Binding-site contacts:
Ligand atom C4 contacts residue ASN118 of chain 1.D at 4.2 Å.
Ligand atom C6 contacts residue PRO122 of chain 1.D at 4.3 Å (hydrophobic).
Ligand atom O7 contacts residue HIS220 of chain 1.D at 3.4 Å (h-bond).
Ligand atom C7 contacts residue ILE156 of chain 1.D at 4.3 Å (hydrophobic).
Ligand atom C7 contacts residue HIS220 of chain 1.D at 4.3 Å.
Ligand atom C3 contacts residue THR120 of chain 1.D at 4.4 Å.
Ligand atom O7 contacts residue ILE156 of chain 1.D at 4.3 Å.
Ligand atom O7 contacts residue ASN118 of chain 1.D at 3.2 Å (h-bond).
Ligand atom C6 contacts residue GLY121 of chain 1.D at 4.5 Å.
Ligand atom O3 contacts residue NAG1 of chain 1.W at 3.3 Å.
Ligand atom C1 contacts residue THR120 of chain 1.D at 4.0 Å.
Ligand atom C8 contacts residue SER158 of chain 1.D at 3.9 Å.
Ligand atom O5 contacts residue ASN118 of chain 1.D at 2.4 Å (h-bond).
Ligand atom C5 contacts residue THR120 of chain 1.D at 3.9 Å.
Ligand atom C3 contacts residue NAG1 of chain 1.W at 3.7 Å.
Ligand atom N2 contacts residue ASN118 of chain 1.D at 2.8 Å (h-bond).
Ligand atom C8 contacts residue HIS220 of chain 1.D at 4.4 Å.
Ligand atom C8 contacts residue LEU161 of chain 1.D at 3.8 Å (hydrophobic).
Ligand atom C8 contacts residue ASN118 of chain 1.D at 4.2 Å.
Ligand atom O5 contacts residue THR120 of chain 1.D at 3.9 Å.
Ligand atom C7 contacts residue ASN118 of chain 1.D at 3.1 Å.
Ligand atom C1 contacts residue ASN118 of chain 1.D at 1.4 Å.
Ligand atom C5 contacts residue ASN118 of chain 1.D at 3.7 Å.
Ligand atom C8 contacts residue ILE156 of chain 1.D at 3.6 Å (hydrophobic).
Ligand atom C3 contacts residue ASN118 of chain 1.D at 3.8 Å.
Ligand atom N2 contacts residue NAG1 of chain 1.W at 4.5 Å.
Ligand atom C2 contacts residue ASN118 of chain 1.D at 2.4 Å.
Ligand atom C6 contacts residue THR120 of chain 1.D at 4.2 Å.
Ligand atom O4 contacts residue NAG1 of chain 1.W at 4.5 Å.

Sequence of chain 1.D:
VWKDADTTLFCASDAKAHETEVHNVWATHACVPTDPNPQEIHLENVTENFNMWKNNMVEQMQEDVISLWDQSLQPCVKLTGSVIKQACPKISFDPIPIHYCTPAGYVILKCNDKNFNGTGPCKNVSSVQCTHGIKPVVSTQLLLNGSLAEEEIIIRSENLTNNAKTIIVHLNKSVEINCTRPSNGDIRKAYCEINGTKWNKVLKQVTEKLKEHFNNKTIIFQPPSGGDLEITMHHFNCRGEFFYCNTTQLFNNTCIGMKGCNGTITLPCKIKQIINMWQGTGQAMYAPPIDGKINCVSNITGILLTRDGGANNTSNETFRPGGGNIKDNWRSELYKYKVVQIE

This protein binds this small molecule.
Small molecule (SMILES): CC(=O)N[C@@H]1[C@@H](O)[C@H](O)[C@@H](CO)O[C@H]1O